A protein and the small-molecule ligand that binds it are described below.
Small molecule (SMILES): Cc1cc(-c2noc(C(F)(F)F)n2)ccc1OCCCc1cc(C(=O)N(C)C)no1

Sequence of chain 4.A:
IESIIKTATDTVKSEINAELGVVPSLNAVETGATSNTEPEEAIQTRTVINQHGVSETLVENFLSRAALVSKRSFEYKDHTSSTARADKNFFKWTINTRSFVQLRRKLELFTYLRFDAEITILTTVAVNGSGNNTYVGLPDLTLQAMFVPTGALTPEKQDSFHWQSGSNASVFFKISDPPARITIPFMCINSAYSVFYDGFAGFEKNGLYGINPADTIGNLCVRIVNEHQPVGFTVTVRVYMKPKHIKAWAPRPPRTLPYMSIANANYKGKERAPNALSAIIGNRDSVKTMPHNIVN

Binding-site contacts:
Ligand atom C07 contacts residue TYR193 of chain 4.A at 3.6 Å (hydrophobic).
Ligand atom C16 contacts residue ILE184 of chain 4.A at 3.2 Å (hydrophobic).
Ligand atom O01 contacts residue THR97 of chain 4.A at 3.6 Å.
Ligand atom C29 contacts residue VAL195 of chain 4.A at 3.4 Å (hydrophobic).
Ligand atom C17 contacts residue ILE184 of chain 4.A at 3.4 Å (hydrophobic).
Ligand atom C30 contacts residue PHE115 of chain 4.A at 3.6 Å (hydrophobic).
Ligand atom C05 contacts residue TYR193 of chain 4.A at 3.3 Å (hydrophobic).
Ligand atom F25 contacts residue ALA145 of chain 4.A at 3.0 Å.
Ligand atom C06 contacts residue TYR193 of chain 4.A at 3.8 Å (hydrophobic).
Ligand atom N02 contacts residue PHE115 of chain 4.A at 3.6 Å.
Ligand atom C21 contacts residue PHE147 of chain 4.A at 3.8 Å (hydrophobic).
Ligand atom F25 contacts residue VAL171 of chain 4.A at 3.1 Å.
Ligand atom O01 contacts residue PHE115 of chain 4.A at 3.5 Å.
Ligand atom C08 contacts residue ALA117 of chain 4.A at 3.8 Å (hydrophobic).
Ligand atom O10 contacts residue ILE95 of chain 4.A at 3.3 Å.
Ligand atom F26 contacts residue ALA169 of chain 4.A at 2.5 Å.
Ligand atom O23 contacts residue LEU220 of chain 4.A at 3.2 Å.
Ligand atom N20 contacts residue PHE147 of chain 4.A at 3.4 Å.
Ligand atom F26 contacts residue ALA145 of chain 4.A at 2.9 Å.
Ligand atom C04 contacts residue TYR193 of chain 4.A at 3.8 Å (hydrophobic).
Ligand atom F26 contacts residue PHE147 of chain 4.A at 2.6 Å.
Ligand atom C08 contacts residue MET241 of chain 4.A at 3.6 Å (hydrophobic).
Ligand atom F24 contacts residue ILE182 of chain 4.A at 3.6 Å.
Ligand atom C21 contacts residue ILE182 of chain 4.A at 3.4 Å (hydrophobic).
Ligand atom C22 contacts residue ALA145 of chain 4.A at 3.6 Å (hydrophobic).
Ligand atom F24 contacts residue ALA169 of chain 4.A at 3.3 Å.
Ligand atom C29 contacts residue TYR193 of chain 4.A at 3.5 Å (hydrophobic).
Ligand atom C22 contacts residue PHE147 of chain 4.A at 3.8 Å (hydrophobic).
Ligand atom C14 contacts residue ILE119 of chain 4.A at 3.6 Å (hydrophobic).
Ligand atom N28 contacts residue TYR193 of chain 4.A at 3.4 Å.
Ligand atom C22 contacts residue ALA169 of chain 4.A at 3.5 Å (hydrophobic).
Ligand atom N02 contacts residue THR97 of chain 4.A at 3.4 Å.
Ligand atom N19 contacts residue LEU220 of chain 4.A at 3.1 Å.
Ligand atom N20 contacts residue ILE182 of chain 4.A at 3.3 Å.
Ligand atom F26 contacts residue MET146 of chain 4.A at 3.2 Å.
Ligand atom C29 contacts residue SER194 of chain 4.A at 3.5 Å.
Ligand atom C12 contacts residue ILE119 of chain 4.A at 3.4 Å (hydrophobic).
Ligand atom N20 contacts residue ILE184 of chain 4.A at 3.8 Å.
Ligand atom C13 contacts residue ILE119 of chain 4.A at 3.4 Å (hydrophobic).
Ligand atom C30 contacts residue TYR193 of chain 4.A at 3.8 Å (hydrophobic).

Sequence of chain 4.B:
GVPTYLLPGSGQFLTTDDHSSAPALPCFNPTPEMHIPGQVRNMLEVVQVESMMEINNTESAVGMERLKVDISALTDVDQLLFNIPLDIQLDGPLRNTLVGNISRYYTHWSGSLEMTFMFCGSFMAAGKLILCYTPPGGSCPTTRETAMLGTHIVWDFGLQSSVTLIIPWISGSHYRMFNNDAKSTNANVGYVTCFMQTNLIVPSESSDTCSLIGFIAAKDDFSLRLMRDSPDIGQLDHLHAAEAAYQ